Sequence of chain 1.A:
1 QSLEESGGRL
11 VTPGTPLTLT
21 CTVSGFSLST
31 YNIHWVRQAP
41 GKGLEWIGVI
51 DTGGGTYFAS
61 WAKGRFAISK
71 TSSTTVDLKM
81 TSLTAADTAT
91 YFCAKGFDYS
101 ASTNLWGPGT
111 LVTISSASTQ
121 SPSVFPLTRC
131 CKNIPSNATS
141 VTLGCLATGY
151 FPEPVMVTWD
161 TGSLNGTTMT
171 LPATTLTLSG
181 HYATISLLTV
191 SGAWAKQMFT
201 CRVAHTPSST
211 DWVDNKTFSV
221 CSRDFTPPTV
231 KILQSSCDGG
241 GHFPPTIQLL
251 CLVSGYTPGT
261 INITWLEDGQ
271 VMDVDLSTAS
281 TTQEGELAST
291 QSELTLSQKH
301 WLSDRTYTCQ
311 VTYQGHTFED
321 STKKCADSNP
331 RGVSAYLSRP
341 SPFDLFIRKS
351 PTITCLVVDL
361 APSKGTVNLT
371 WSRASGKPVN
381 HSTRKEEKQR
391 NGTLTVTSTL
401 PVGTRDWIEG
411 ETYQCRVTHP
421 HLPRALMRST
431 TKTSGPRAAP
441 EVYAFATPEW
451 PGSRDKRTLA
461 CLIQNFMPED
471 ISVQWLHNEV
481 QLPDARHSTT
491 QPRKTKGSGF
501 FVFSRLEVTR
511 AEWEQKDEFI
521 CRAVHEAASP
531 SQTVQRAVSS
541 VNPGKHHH

A small-molecule ligand and the protein it binds are described below.
Small molecule (SMILES): CC(=O)N[C@@H]1[C@@H](O)[C@H](O)[C@@H](CO)O[C@H]1O

Binding-site contacts:
Ligand atom C3 contacts residue THR260 of chain 1.A at 4.0 Å.
Ligand atom O6 contacts residue GLN314 of chain 1.A at 3.1 Å (h-bond).
Ligand atom C5 contacts residue THR312 of chain 1.A at 4.1 Å.
Ligand atom C6 contacts residue GLN314 of chain 1.A at 3.8 Å.
Ligand atom O6 contacts residue TYR313 of chain 1.A at 4.0 Å.
Ligand atom C8 contacts residue ASN262 of chain 1.A at 4.2 Å.
Ligand atom C6 contacts residue THR312 of chain 1.A at 3.7 Å.
Ligand atom C4 contacts residue THR260 of chain 1.A at 3.8 Å.
Ligand atom O6 contacts residue GLY315 of chain 1.A at 3.8 Å.
Ligand atom O5 contacts residue ASN262 of chain 1.A at 2.7 Å (h-bond).
Ligand atom O7 contacts residue ILE261 of chain 1.A at 3.8 Å.
Ligand atom N2 contacts residue ASN262 of chain 1.A at 2.7 Å (h-bond).
Ligand atom C6 contacts residue TYR313 of chain 1.A at 4.4 Å (hydrophobic).
Ligand atom O6 contacts residue THR312 of chain 1.A at 4.5 Å.
Ligand atom O5 contacts residue THR312 of chain 1.A at 3.5 Å.
Ligand atom C1 contacts residue ASN262 of chain 1.A at 1.5 Å.
Ligand atom C2 contacts residue ASN262 of chain 1.A at 2.4 Å.
Ligand atom O3 contacts residue THR260 of chain 1.A at 3.5 Å.
Ligand atom C6 contacts residue GLY315 of chain 1.A at 3.6 Å.
Ligand atom O7 contacts residue ASN262 of chain 1.A at 3.4 Å (h-bond).
Ligand atom C7 contacts residue ASN262 of chain 1.A at 3.2 Å.
Ligand atom C2 contacts residue THR260 of chain 1.A at 4.0 Å.
Ligand atom O7 contacts residue THR260 of chain 1.A at 4.0 Å.
Ligand atom O6 contacts residue THR260 of chain 1.A at 3.7 Å.
Ligand atom C4 contacts residue ASN262 of chain 1.A at 4.4 Å.
Ligand atom C5 contacts residue ASN262 of chain 1.A at 3.9 Å.
Ligand atom C3 contacts residue ASN262 of chain 1.A at 3.8 Å.